A small-molecule ligand and the protein it binds are described below.
Small molecule (SMILES): CCCCC[C@H](CC(=O)NO)C(=O)N[C@H](C(=O)N1CCC[C@H]1CO)C(C)C

Binding-site contacts:
Ligand atom C8 contacts residue VAL46 of chain 1.A at 3.8 Å (hydrophobic).
Ligand atom C11 contacts residue PHE135 of chain 1.A at 3.7 Å (hydrophobic).
Ligand atom C12 contacts residue VAL46 of chain 1.A at 3.8 Å (hydrophobic).
Ligand atom C5 contacts residue GLY47 of chain 1.A at 3.1 Å.
Ligand atom O4 contacts residue NI1 of chain 1.D at 3.1 Å (h-bond).
Ligand atom C9 contacts residue HIS142 of chain 1.A at 3.6 Å.
Ligand atom O13 contacts residue VAL46 of chain 1.A at 2.8 Å (h-bond).
Ligand atom O20 contacts residue GLY99 of chain 1.A at 3.0 Å (h-bond).
Ligand atom C12 contacts residue GLY99 of chain 1.A at 3.9 Å.
Ligand atom C7 contacts residue GLU143 of chain 1.A at 3.7 Å.
Ligand atom O4 contacts residue GLN52 of chain 1.A at 3.1 Å (h-bond).
Ligand atom N1 contacts residue GLU143 of chain 1.A at 2.6 Å (salt-bridge).
Ligand atom C3 contacts residue NI1 of chain 1.D at 3.2 Å.
Ligand atom N14 contacts residue GLY99 of chain 1.A at 3.2 Å (h-bond).
Ligand atom N1 contacts residue GLN52 of chain 1.A at 3.6 Å.
Ligand atom C3 contacts residue LEU101 of chain 1.A at 3.6 Å (hydrophobic).
Ligand atom C7 contacts residue VAL46 of chain 1.A at 3.9 Å (hydrophobic).
Ligand atom C3 contacts residue GLU143 of chain 1.A at 3.8 Å.
Ligand atom C17 contacts residue ARG107 of chain 1.A at 3.0 Å.
Ligand atom O2 contacts residue GLN52 of chain 1.A at 2.5 Å (h-bond).
Ligand atom C10 contacts residue GLU98 of chain 1.A at 3.8 Å.
Ligand atom O2 contacts residue GLU143 of chain 1.A at 2.8 Å (salt-bridge).
Ligand atom N1 contacts residue GLY47 of chain 1.A at 3.2 Å (h-bond).
Ligand atom O2 contacts residue GLY47 of chain 1.A at 3.8 Å.
Ligand atom O27 contacts residue TRP97 of chain 1.A at 3.6 Å (h-bond).
Ligand atom N1 contacts residue NI1 of chain 1.D at 2.9 Å (h-bond).
Ligand atom O4 contacts residue CYS100 of chain 1.A at 3.8 Å.
Ligand atom C7 contacts residue HIS142 of chain 1.A at 3.8 Å.
Ligand atom C8 contacts residue GLY99 of chain 1.A at 3.7 Å.
Ligand atom O2 contacts residue HIS146 of chain 1.A at 3.1 Å (h-bond).
Ligand atom C3 contacts residue GLY47 of chain 1.A at 3.2 Å.
Ligand atom O2 contacts residue NI1 of chain 1.D at 2.8 Å (h-bond).
Ligand atom C6 contacts residue GLY99 of chain 1.A at 3.6 Å.
Ligand atom C5 contacts residue LEU101 of chain 1.A at 3.6 Å (hydrophobic).
Ligand atom N1 contacts residue HIS142 of chain 1.A at 3.6 Å (h-bond).
Ligand atom O20 contacts residue GLU98 of chain 1.A at 3.9 Å.
Ligand atom O2 contacts residue HIS142 of chain 1.A at 3.8 Å.
Ligand atom O4 contacts residue LEU101 of chain 1.A at 3.1 Å (h-bond).
Ligand atom O4 contacts residue GLY47 of chain 1.A at 3.9 Å.
Ligand atom O13 contacts residue GLY45 of chain 1.A at 3.5 Å.

Sequence of chain 1.A:
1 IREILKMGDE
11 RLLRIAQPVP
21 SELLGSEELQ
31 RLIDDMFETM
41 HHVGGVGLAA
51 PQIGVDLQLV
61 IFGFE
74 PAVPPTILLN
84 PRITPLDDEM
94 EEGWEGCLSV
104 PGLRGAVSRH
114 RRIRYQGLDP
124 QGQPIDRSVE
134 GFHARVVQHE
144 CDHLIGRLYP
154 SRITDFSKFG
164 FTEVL